Binding-site contacts:
Ligand atom C07 contacts residue GLU283 of chain 3.B at 3.7 Å.
Ligand atom O01 contacts residue GLY287 of chain 3.B at 3.1 Å (h-bond).
Ligand atom C29 contacts residue PHE291 of chain 3.B at 3.5 Å (hydrophobic).
Ligand atom C03 contacts residue GLY287 of chain 3.B at 3.6 Å.
Ligand atom C14 contacts residue TYR255 of chain 3.B at 3.8 Å (hydrophobic).
Ligand atom C13 contacts residue TYR255 of chain 3.B at 3.2 Å (hydrophobic).
Ligand atom C20 contacts residue SER239 of chain 3.B at 3.3 Å.
Ligand atom C13 contacts residue GLN288 of chain 3.B at 3.9 Å.
Ligand atom O16 contacts residue ILE254 of chain 3.B at 3.4 Å.
Ligand atom C07 contacts residue LYS280 of chain 3.B at 3.8 Å.
Ligand atom C09 contacts residue MET275 of chain 3.B at 3.8 Å (hydrophobic).
Ligand atom C06 contacts residue VAL284 of chain 3.B at 3.6 Å (hydrophobic).
Ligand atom C30 contacts residue PHE291 of chain 3.B at 3.4 Å (hydrophobic).
Ligand atom C13 contacts residue MET275 of chain 3.B at 3.7 Å (hydrophobic).
Ligand atom C19 contacts residue ILE254 of chain 3.B at 3.8 Å (hydrophobic).
Ligand atom C07 contacts residue VAL284 of chain 3.B at 3.9 Å (hydrophobic).
Ligand atom C22 contacts residue ILE254 of chain 3.B at 3.9 Å (hydrophobic).
Ligand atom C05 contacts residue TYR255 of chain 3.B at 3.7 Å (hydrophobic).
Ligand atom C12 contacts residue TYR255 of chain 3.B at 3.9 Å (hydrophobic).
Ligand atom C10 contacts residue MET275 of chain 3.B at 3.7 Å (hydrophobic).
Ligand atom N04 contacts residue TYR255 of chain 3.B at 2.8 Å (h-bond).
Ligand atom C08 contacts residue PRO274 of chain 3.B at 3.6 Å (hydrophobic).
Ligand atom C03 contacts residue TYR255 of chain 3.B at 3.8 Å (hydrophobic).
Ligand atom N18 contacts residue GLN288 of chain 3.B at 3.4 Å (h-bond).
Ligand atom C02 contacts residue GLY287 of chain 3.B at 3.5 Å.
Ligand atom N11 contacts residue GLY287 of chain 3.B at 3.4 Å.
Ligand atom N18 contacts residue ILE254 of chain 3.B at 3.7 Å.
Ligand atom C05 contacts residue MET275 of chain 3.B at 3.7 Å (hydrophobic).
Ligand atom C15 contacts residue GLN288 of chain 3.B at 3.9 Å.
Ligand atom C17 contacts residue ILE254 of chain 3.B at 3.7 Å (hydrophobic).
Ligand atom C08 contacts residue GLU283 of chain 3.B at 3.7 Å.
Ligand atom C05 contacts residue GLY287 of chain 3.B at 3.9 Å.
Ligand atom C10 contacts residue GLY287 of chain 3.B at 3.6 Å.
Ligand atom C20 contacts residue VAL240 of chain 3.B at 3.4 Å (hydrophobic).
Ligand atom C14 contacts residue GLN288 of chain 3.B at 3.8 Å.
Ligand atom C13 contacts residue PHE258 of chain 3.B at 3.9 Å (hydrophobic).
Ligand atom C19 contacts residue GLN288 of chain 3.B at 3.7 Å.
Ligand atom N04 contacts residue GLY287 of chain 3.B at 3.8 Å.
Ligand atom C14 contacts residue PHE258 of chain 3.B at 3.3 Å (hydrophobic).
Ligand atom C07 contacts residue PRO274 of chain 3.B at 3.5 Å (hydrophobic).

Sequence of chain 3.B:
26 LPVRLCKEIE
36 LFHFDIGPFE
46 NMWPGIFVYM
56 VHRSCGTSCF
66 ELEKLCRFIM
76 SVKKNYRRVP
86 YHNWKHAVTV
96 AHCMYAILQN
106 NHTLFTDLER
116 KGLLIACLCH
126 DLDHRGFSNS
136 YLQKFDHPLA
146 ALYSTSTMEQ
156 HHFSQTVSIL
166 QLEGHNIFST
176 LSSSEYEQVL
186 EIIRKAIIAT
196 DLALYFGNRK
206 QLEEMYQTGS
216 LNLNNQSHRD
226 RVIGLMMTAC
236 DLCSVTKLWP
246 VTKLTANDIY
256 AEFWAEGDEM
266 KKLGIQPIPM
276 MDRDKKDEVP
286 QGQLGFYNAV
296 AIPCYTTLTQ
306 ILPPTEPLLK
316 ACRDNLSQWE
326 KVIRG

This small molecule binds to this protein.
Small molecule (SMILES): O=C(c1ccc(Oc2ncccc2C2CCOCC2)cc1)c1nc2ccccc2[nH]1